Binding-site contacts:
Ligand atom C14 contacts residue PHE89 of chain 1.B at 3.0 Å (hydrophobic).
Ligand atom C4 contacts residue 3OL1 of chain 1.E at 1.6 Å.
Ligand atom C7 contacts residue THR116 of chain 1.B at 3.9 Å.
Ligand atom C13 contacts residue PHE40 of chain 1.B at 4.0 Å (hydrophobic).
Ligand atom C12 contacts residue PHE119 of chain 1.B at 4.1 Å (hydrophobic).
Ligand atom C7 contacts residue ALA101 of chain 1.B at 3.9 Å (hydrophobic).
Ligand atom C14 contacts residue 3OL1 of chain 1.E at 1.6 Å.
Ligand atom C9 contacts residue PHE89 of chain 1.B at 3.4 Å (hydrophobic).
Ligand atom C2 contacts residue PHE56 of chain 1.B at 3.9 Å (hydrophobic).
Ligand atom C9 contacts residue ASN103 of chain 1.B at 3.4 Å.
Ligand atom C8 contacts residue PHE119 of chain 1.B at 3.4 Å (hydrophobic).
Ligand atom C3 contacts residue 3OL1 of chain 1.E at 0.3 Å.
Ligand atom C10 contacts residue ILE22 of chain 1.B at 3.8 Å (hydrophobic).
Ligand atom N1 contacts residue ASN103 of chain 1.B at 3.6 Å.
Ligand atom C4 contacts residue PHE56 of chain 1.B at 3.6 Å (hydrophobic).
Ligand atom C4 contacts residue TYR83 of chain 1.B at 3.9 Å (hydrophobic).
Ligand atom C7 contacts residue GLU117 of chain 1.B at 3.7 Å.
Ligand atom C8 contacts residue 3OL1 of chain 1.E at 1.0 Å.
Ligand atom C8 contacts residue ILE22 of chain 1.B at 4.1 Å (hydrophobic).
Ligand atom C7 contacts residue PHE119 of chain 1.B at 4.2 Å (hydrophobic).
Ligand atom C6 contacts residue 3OL1 of chain 1.E at 0.4 Å.
Ligand atom C10 contacts residue PHE119 of chain 1.B at 3.4 Å (hydrophobic).
Ligand atom C3 contacts residue PHE89 of chain 1.B at 4.1 Å (hydrophobic).
Ligand atom C11 contacts residue PHE89 of chain 1.B at 3.5 Å (hydrophobic).
Ligand atom C12 contacts residue 3OL1 of chain 1.E at 1.1 Å.
Ligand atom C10 contacts residue 3OL1 of chain 1.E at 0.8 Å.
Ligand atom C11 contacts residue 3OL1 of chain 1.E at 0.8 Å.
Ligand atom C1 contacts residue 3OL1 of chain 1.E at 1.2 Å.
Ligand atom C11 contacts residue ASN103 of chain 1.B at 3.8 Å.
Ligand atom C5 contacts residue 3OL1 of chain 1.E at 1.2 Å.
Ligand atom C9 contacts residue 3OL1 of chain 1.E at 1.9 Å.
Ligand atom N1 contacts residue 3OL1 of chain 1.E at 1.6 Å.
Ligand atom C8 contacts residue GLU117 of chain 1.B at 3.6 Å.
Ligand atom C13 contacts residue 3OL1 of chain 1.E at 1.1 Å.
Ligand atom C14 contacts residue ASN103 of chain 1.B at 3.7 Å.
Ligand atom N1 contacts residue PHE89 of chain 1.B at 3.5 Å.
Ligand atom C13 contacts residue THR38 of chain 1.B at 3.8 Å.
Ligand atom C8 contacts residue THR116 of chain 1.B at 3.8 Å.
Ligand atom C2 contacts residue 3OL1 of chain 1.E at 1.5 Å.
Ligand atom C7 contacts residue 3OL1 of chain 1.E at 1.1 Å.

Sequence of chain 1.B:
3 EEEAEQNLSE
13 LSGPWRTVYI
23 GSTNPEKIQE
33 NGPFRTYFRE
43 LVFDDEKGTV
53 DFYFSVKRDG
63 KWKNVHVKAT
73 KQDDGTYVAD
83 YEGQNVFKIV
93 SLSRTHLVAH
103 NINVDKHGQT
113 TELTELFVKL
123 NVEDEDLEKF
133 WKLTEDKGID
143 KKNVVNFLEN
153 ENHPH

A small-molecule ligand and the protein it binds are described below.
Small molecule (SMILES): Nc1cccc2cc3ccccc3cc12